Binding-site contacts:
Ligand atom O5 contacts residue SER1040 of chain 1.A at 3.3 Å (h-bond).
Ligand atom O5 contacts residue THR1041 of chain 1.A at 3.9 Å.
Ligand atom C12 contacts residue SER533 of chain 1.A at 3.5 Å.
Ligand atom O7 contacts residue VAL536 of chain 1.A at 2.9 Å.
Ligand atom C1 contacts residue VAL536 of chain 1.A at 3.9 Å (hydrophobic).
Ligand atom O6 contacts residue GLY1039 of chain 1.A at 3.7 Å.
Ligand atom O7 contacts residue ASP537 of chain 1.A at 4.4 Å.
Ligand atom O5 contacts residue ILE1038 of chain 1.A at 3.8 Å.
Ligand atom C15 contacts residue PHE993 of chain 1.A at 3.9 Å (hydrophobic).
Ligand atom C17 contacts residue ASP537 of chain 1.A at 3.3 Å.
Ligand atom O7 contacts residue TRP532 of chain 1.A at 3.8 Å.
Ligand atom C21 contacts residue SER1040 of chain 1.A at 3.5 Å.
Ligand atom C18 contacts residue LEU463 of chain 1.A at 4.3 Å (hydrophobic).
Ligand atom C2 contacts residue VAL531 of chain 1.A at 4.1 Å (hydrophobic).
Ligand atom C16 contacts residue TYR997 of chain 1.A at 4.0 Å (hydrophobic).
Ligand atom O2 contacts residue GLY1039 of chain 1.A at 4.3 Å.
Ligand atom C18 contacts residue ILE1038 of chain 1.A at 3.4 Å (hydrophobic).
Ligand atom C20 contacts residue ASP537 of chain 1.A at 4.1 Å.
Ligand atom C11 contacts residue VAL536 of chain 1.A at 4.1 Å (hydrophobic).
Ligand atom C2 contacts residue PHE419 of chain 1.A at 4.5 Å (hydrophobic).
Ligand atom C15 contacts residue TRP532 of chain 1.A at 4.3 Å (hydrophobic).
Ligand atom C11 contacts residue SER533 of chain 1.A at 3.5 Å.
Ligand atom C1 contacts residue VAL531 of chain 1.A at 3.7 Å (hydrophobic).
Ligand atom C20 contacts residue VAL536 of chain 1.A at 4.2 Å (hydrophobic).
Ligand atom C5 contacts residue GLY1039 of chain 1.A at 4.3 Å.
Ligand atom O7 contacts residue SER533 of chain 1.A at 2.8 Å (h-bond).
Ligand atom O6 contacts residue TRP532 of chain 1.A at 3.7 Å.
Ligand atom C7 contacts residue GLY1039 of chain 1.A at 4.3 Å.
Ligand atom C16 contacts residue ALA994 of chain 1.A at 4.3 Å (hydrophobic).
Ligand atom O2 contacts residue VAL531 of chain 1.A at 3.2 Å (h-bond).
Ligand atom C16 contacts residue PHE993 of chain 1.A at 4.3 Å (hydrophobic).
Ligand atom O4 contacts residue SER1040 of chain 1.A at 4.4 Å.
Ligand atom C19 contacts residue ASN540 of chain 1.A at 3.5 Å.
Ligand atom C3 contacts residue TYR468 of chain 1.A at 4.4 Å (hydrophobic).
Ligand atom C2 contacts residue VAL536 of chain 1.A at 4.4 Å (hydrophobic).
Ligand atom O2 contacts residue TRP532 of chain 1.A at 3.7 Å.
Ligand atom C15 contacts residue LEU1013 of chain 1.A at 3.9 Å (hydrophobic).
Ligand atom C14 contacts residue TRP532 of chain 1.A at 4.3 Å (hydrophobic).
Ligand atom O5 contacts residue GLY1039 of chain 1.A at 4.4 Å.
Ligand atom C22 contacts residue SER1040 of chain 1.A at 3.7 Å.

The protein below binds the small molecule below.
Small molecule (SMILES): C=C[C@@]1(C)CC(=O)[C@]2(O)[C@@]3(C)[C@@H](O)CCC(C)(C)[C@@H]3[C@H](O)[C@H](OC(C)=O)[C@@]2(C)O1

Sequence of chain 1.A:
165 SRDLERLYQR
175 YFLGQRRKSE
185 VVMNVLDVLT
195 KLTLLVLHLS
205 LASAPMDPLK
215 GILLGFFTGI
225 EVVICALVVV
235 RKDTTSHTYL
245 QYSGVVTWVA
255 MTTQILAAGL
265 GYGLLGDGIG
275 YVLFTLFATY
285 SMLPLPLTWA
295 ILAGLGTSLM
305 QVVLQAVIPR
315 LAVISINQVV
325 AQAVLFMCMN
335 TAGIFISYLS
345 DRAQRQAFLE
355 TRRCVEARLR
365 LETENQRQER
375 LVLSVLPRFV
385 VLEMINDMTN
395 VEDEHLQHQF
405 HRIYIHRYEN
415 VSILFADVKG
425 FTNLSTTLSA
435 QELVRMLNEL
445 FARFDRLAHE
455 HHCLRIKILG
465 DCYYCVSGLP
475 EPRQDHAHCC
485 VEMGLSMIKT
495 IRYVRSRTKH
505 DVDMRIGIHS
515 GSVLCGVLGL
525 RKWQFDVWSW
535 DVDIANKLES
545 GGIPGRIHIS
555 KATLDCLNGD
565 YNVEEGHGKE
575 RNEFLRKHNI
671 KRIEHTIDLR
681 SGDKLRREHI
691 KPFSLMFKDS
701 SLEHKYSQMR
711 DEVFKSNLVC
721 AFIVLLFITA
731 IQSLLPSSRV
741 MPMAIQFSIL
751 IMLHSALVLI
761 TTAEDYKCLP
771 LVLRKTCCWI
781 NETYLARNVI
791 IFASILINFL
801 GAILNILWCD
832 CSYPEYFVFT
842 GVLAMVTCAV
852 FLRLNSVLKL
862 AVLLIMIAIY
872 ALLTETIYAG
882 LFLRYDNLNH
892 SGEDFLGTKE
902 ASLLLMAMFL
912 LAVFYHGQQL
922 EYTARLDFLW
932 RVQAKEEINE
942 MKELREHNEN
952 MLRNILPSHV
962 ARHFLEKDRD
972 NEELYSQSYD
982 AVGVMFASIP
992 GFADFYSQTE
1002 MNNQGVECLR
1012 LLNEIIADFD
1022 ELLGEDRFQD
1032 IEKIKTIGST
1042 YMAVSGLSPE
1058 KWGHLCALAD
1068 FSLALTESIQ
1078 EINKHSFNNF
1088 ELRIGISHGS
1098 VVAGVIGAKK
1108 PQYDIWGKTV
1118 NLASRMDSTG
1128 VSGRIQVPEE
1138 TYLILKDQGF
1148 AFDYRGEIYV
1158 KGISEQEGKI